Binding-site contacts:
Ligand atom C9 contacts residue TYR194 of chain 2.A at 3.3 Å (hydrophobic).
Ligand atom C21 contacts residue PRO242 of chain 1.A at 3.4 Å (hydrophobic).
Ligand atom O1 contacts residue ASP216 of chain 2.A at 2.6 Å (salt-bridge).
Ligand atom C37 contacts residue SER220 of chain 2.A at 3.5 Å.
Ligand atom CE1 contacts residue PHE113 of chain 2.A at 3.6 Å (hydrophobic).
Ligand atom C20 contacts residue GLY218 of chain 2.A at 3.3 Å.
Ligand atom C25 contacts residue ILE239 of chain 1.A at 3.6 Å (hydrophobic).
Ligand atom C37 contacts residue ILE16 of chain 2.A at 3.6 Å (hydrophobic).
Ligand atom N3 contacts residue TYR194 of chain 2.A at 3.5 Å (h-bond).
Ligand atom C29 contacts residue LYS240 of chain 1.A at 3.2 Å.
Ligand atom C3 contacts residue ASP216 of chain 2.A at 3.5 Å.
Ligand atom CE2 contacts residue ILE34 of chain 2.A at 3.5 Å (hydrophobic).
Ligand atom C23 contacts residue VAL80 of chain 2.A at 3.4 Å (hydrophobic).
Ligand atom C29 contacts residue VAL241 of chain 1.A at 3.6 Å (hydrophobic).
Ligand atom C25 contacts residue VAL241 of chain 1.A at 3.5 Å (hydrophobic).
Ligand atom C3 contacts residue GLY38 of chain 2.A at 3.4 Å.
Ligand atom C18 contacts residue TYR194 of chain 2.A at 3.4 Å (hydrophobic).
Ligand atom O2 contacts residue VAL80 of chain 2.A at 3.1 Å (h-bond).
Ligand atom C35 contacts residue VAL241 of chain 1.A at 3.1 Å (hydrophobic).
Ligand atom C4 contacts residue ASP216 of chain 2.A at 3.5 Å.
Ligand atom C13 contacts residue ILE239 of chain 1.A at 3.6 Å (hydrophobic).
Ligand atom C36 contacts residue VAL241 of chain 1.A at 3.5 Å (hydrophobic).
Ligand atom O2 contacts residue TYR79 of chain 2.A at 3.4 Å.
Ligand atom C17 contacts residue VAL241 of chain 1.A at 3.1 Å (hydrophobic).
Ligand atom C1 contacts residue ASP36 of chain 2.A at 3.5 Å.
Ligand atom O3 contacts residue SER81 of chain 2.A at 2.9 Å (h-bond).
Ligand atom C15 contacts residue VAL80 of chain 2.A at 3.5 Å (hydrophobic).
Ligand atom O10 contacts residue SER220 of chain 2.A at 3.3 Å (h-bond).
Ligand atom CE1 contacts residue SER81 of chain 2.A at 3.3 Å.
Ligand atom CB1 contacts residue ASP216 of chain 2.A at 3.5 Å.
Ligand atom O1 contacts residue ASP36 of chain 2.A at 2.5 Å (salt-bridge).
Ligand atom C17 contacts residue PRO242 of chain 1.A at 2.9 Å (hydrophobic).
Ligand atom C33 contacts residue TYR194 of chain 2.A at 3.5 Å (hydrophobic).
Ligand atom C21 contacts residue VAL241 of chain 1.A at 2.9 Å (hydrophobic).
Ligand atom C24 contacts residue GLY218 of chain 2.A at 3.6 Å.
Ligand atom C16 contacts residue GLY218 of chain 2.A at 3.1 Å.
Ligand atom CD1 contacts residue SER81 of chain 2.A at 3.5 Å.
Ligand atom C17 contacts residue PHE243 of chain 1.A at 3.2 Å (hydrophobic).
Ligand atom O9 contacts residue PHE243 of chain 1.A at 3.3 Å.
Ligand atom N2 contacts residue GLY218 of chain 2.A at 3.0 Å (h-bond).

Sequence of chain 1.A:
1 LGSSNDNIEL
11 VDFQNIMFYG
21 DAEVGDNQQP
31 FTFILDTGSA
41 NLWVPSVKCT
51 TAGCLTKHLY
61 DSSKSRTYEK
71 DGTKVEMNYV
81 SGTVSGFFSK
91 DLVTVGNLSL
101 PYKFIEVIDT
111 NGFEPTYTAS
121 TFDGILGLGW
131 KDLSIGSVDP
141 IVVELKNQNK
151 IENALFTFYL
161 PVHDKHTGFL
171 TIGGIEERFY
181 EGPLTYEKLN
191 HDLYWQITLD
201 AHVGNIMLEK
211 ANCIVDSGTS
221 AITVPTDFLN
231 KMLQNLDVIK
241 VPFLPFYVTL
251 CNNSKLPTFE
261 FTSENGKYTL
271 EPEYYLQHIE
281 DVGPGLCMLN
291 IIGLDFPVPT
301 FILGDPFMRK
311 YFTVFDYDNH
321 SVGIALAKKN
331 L

This protein binds this small molecule.
Small molecule (SMILES): COc1cc(C(=O)N[C@@H](Cc2ccccc2)[C@@H](O)CN(CCC2CCC3OCOC3C2)C(=O)CCN2C(=O)c3ccccc3C2=O)cc(OC)c1OCc1ccccc1

Sequence of chain 2.A:
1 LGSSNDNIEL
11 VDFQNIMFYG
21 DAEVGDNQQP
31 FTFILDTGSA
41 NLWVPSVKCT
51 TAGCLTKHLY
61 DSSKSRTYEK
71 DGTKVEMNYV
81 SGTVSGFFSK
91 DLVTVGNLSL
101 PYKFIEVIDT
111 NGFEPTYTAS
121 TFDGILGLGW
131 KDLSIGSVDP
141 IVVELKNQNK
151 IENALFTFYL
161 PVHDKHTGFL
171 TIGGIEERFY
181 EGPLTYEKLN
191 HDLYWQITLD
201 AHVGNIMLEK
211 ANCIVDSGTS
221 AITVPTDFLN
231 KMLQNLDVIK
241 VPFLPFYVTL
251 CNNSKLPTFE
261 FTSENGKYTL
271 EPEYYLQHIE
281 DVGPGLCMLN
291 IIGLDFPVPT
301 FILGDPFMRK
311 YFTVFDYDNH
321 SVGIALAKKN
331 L